This protein binds this small molecule.
Small molecule (SMILES): CC[C@H](C)[C@@H]1NC(=O)[C@H](Cc2ccc(O)cc2)NC(=O)[C@H](CC(C)C)NC(=O)[C@@H]2CCCN2C(=O)[C@H](NC(=O)[C@H](C)N)CSCSC[C@@H](C(=O)N[C@@H](CCCN=C(N)N)C(N)=O)NC(=O)[C@H](C(C)C)NC(=O)[C@@H]2CCCN2C(=O)[C@H](CC(=O)O)NC(=O)[C@H](Cc2ccc(O)cc2)NC(=O)[C@H](CO)NC1=O

Sequence of chain 1.A:
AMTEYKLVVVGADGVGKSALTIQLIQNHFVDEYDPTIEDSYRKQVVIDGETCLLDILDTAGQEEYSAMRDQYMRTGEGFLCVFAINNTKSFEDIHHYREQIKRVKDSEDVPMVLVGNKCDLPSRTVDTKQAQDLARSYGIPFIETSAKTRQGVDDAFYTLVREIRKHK

Binding-site contacts:
Ligand atom CZ contacts residue ASP70 of chain 1.A at 3.4 Å.
Ligand atom CG2 contacts residue ARG103 of chain 1.A at 3.4 Å.
Ligand atom CG contacts residue ARG103 of chain 1.A at 3.4 Å.
Ligand atom CG contacts residue TYR97 of chain 1.A at 3.7 Å (hydrophobic).
Ligand atom CE2 contacts residue ASP70 of chain 1.A at 3.4 Å.
Ligand atom N contacts residue GLN62 of chain 1.A at 2.8 Å (h-bond).
Ligand atom CD contacts residue HIS96 of chain 1.A at 3.5 Å.
Ligand atom OD1 contacts residue ARG103 of chain 1.A at 2.8 Å (salt-bridge).
Ligand atom N contacts residue GLN100 of chain 1.A at 3.0 Å (h-bond).
Ligand atom OG contacts residue ASP70 of chain 1.A at 2.6 Å (salt-bridge).
Ligand atom CB contacts residue ASP70 of chain 1.A at 3.2 Å.
Ligand atom CD1 contacts residue ARG74 of chain 1.A at 3.5 Å.
Ligand atom CD contacts residue GLN100 of chain 1.A at 3.2 Å.
Ligand atom N contacts residue ARG69 of chain 1.A at 3.7 Å.
Ligand atom CB contacts residue ARG74 of chain 1.A at 3.7 Å.
Ligand atom C contacts residue GLN100 of chain 1.A at 3.5 Å.
Ligand atom CG contacts residue ARG74 of chain 1.A at 3.2 Å.
Ligand atom CD2 contacts residue GLN62 of chain 1.A at 3.5 Å.
Ligand atom O contacts residue GLN100 of chain 1.A at 2.8 Å (h-bond).
Ligand atom OH contacts residue ARG74 of chain 1.A at 3.4 Å.
Ligand atom CA contacts residue GLN62 of chain 1.A at 3.7 Å.
Ligand atom OD2 contacts residue GLN100 of chain 1.A at 2.8 Å (h-bond).
Ligand atom O contacts residue GLN100 of chain 1.A at 3.3 Å.
Ligand atom CG2 contacts residue ASP70 of chain 1.A at 3.7 Å.
Ligand atom CA contacts residue ASP70 of chain 1.A at 3.4 Å.
Ligand atom CB contacts residue TYR97 of chain 1.A at 3.6 Å (hydrophobic).
Ligand atom C contacts residue GLN62 of chain 1.A at 3.6 Å.
Ligand atom N contacts residue GLN100 of chain 1.A at 3.3 Å (h-bond).
Ligand atom OD2 contacts residue ARG103 of chain 1.A at 2.8 Å (salt-bridge).
Ligand atom CA contacts residue GLN100 of chain 1.A at 3.7 Å.
Ligand atom CA contacts residue GLN62 of chain 1.A at 3.7 Å.
Ligand atom O contacts residue ARG103 of chain 1.A at 3.0 Å (salt-bridge).
Ligand atom C contacts residue ASP70 of chain 1.A at 3.7 Å.
Ligand atom O contacts residue ARG69 of chain 1.A at 2.9 Å (salt-bridge).
Ligand atom CD1 contacts residue GLN100 of chain 1.A at 3.6 Å.
Ligand atom CB contacts residue GLN100 of chain 1.A at 3.4 Å.
Ligand atom N contacts residue ASP70 of chain 1.A at 3.0 Å (salt-bridge).
Ligand atom CB contacts residue GLN62 of chain 1.A at 3.5 Å.
Ligand atom OH contacts residue ASP70 of chain 1.A at 2.7 Å (salt-bridge).
Ligand atom CD2 contacts residue ARG74 of chain 1.A at 3.4 Å.